Binding-site contacts:
Ligand atom C2 contacts residue ASN1071 of chain 1.A at 2.5 Å.
Ligand atom C5 contacts residue ASN1071 of chain 1.A at 3.7 Å.
Ligand atom C5 contacts residue ALA703 of chain 1.A at 4.3 Å (hydrophobic).
Ligand atom C6 contacts residue ALA703 of chain 1.A at 3.6 Å (hydrophobic).
Ligand atom C3 contacts residue ASN1071 of chain 1.A at 3.8 Å.
Ligand atom O5 contacts residue ASN1071 of chain 1.A at 2.4 Å (h-bond).
Ligand atom C7 contacts residue ASN1071 of chain 1.A at 3.3 Å.
Ligand atom O3 contacts residue ALA703 of chain 1.A at 4.5 Å.
Ligand atom C4 contacts residue ASN1071 of chain 1.A at 4.3 Å.
Ligand atom O5 contacts residue GLN892 of chain 1.B at 4.2 Å.
Ligand atom O6 contacts residue ALA703 of chain 1.A at 4.1 Å.
Ligand atom N2 contacts residue ASN1071 of chain 1.A at 2.8 Å (h-bond).
Ligand atom O5 contacts residue ALA703 of chain 1.A at 4.0 Å.
Ligand atom O7 contacts residue ASN1071 of chain 1.A at 3.5 Å (h-bond).
Ligand atom O6 contacts residue ASN1071 of chain 1.A at 4.0 Å.
Ligand atom C1 contacts residue ASN1071 of chain 1.A at 1.4 Å.
Ligand atom C8 contacts residue ASN1071 of chain 1.A at 4.3 Å.

The protein below binds the small molecule below.
Small molecule (SMILES): CC(=O)N[C@H]1[C@H](O[C@H]2[C@H](O)[C@@H](NC(C)=O)CO[C@@H]2CO)O[C@H](CO)[C@@H](O)[C@@H]1O

Sequence of chain 1.A:
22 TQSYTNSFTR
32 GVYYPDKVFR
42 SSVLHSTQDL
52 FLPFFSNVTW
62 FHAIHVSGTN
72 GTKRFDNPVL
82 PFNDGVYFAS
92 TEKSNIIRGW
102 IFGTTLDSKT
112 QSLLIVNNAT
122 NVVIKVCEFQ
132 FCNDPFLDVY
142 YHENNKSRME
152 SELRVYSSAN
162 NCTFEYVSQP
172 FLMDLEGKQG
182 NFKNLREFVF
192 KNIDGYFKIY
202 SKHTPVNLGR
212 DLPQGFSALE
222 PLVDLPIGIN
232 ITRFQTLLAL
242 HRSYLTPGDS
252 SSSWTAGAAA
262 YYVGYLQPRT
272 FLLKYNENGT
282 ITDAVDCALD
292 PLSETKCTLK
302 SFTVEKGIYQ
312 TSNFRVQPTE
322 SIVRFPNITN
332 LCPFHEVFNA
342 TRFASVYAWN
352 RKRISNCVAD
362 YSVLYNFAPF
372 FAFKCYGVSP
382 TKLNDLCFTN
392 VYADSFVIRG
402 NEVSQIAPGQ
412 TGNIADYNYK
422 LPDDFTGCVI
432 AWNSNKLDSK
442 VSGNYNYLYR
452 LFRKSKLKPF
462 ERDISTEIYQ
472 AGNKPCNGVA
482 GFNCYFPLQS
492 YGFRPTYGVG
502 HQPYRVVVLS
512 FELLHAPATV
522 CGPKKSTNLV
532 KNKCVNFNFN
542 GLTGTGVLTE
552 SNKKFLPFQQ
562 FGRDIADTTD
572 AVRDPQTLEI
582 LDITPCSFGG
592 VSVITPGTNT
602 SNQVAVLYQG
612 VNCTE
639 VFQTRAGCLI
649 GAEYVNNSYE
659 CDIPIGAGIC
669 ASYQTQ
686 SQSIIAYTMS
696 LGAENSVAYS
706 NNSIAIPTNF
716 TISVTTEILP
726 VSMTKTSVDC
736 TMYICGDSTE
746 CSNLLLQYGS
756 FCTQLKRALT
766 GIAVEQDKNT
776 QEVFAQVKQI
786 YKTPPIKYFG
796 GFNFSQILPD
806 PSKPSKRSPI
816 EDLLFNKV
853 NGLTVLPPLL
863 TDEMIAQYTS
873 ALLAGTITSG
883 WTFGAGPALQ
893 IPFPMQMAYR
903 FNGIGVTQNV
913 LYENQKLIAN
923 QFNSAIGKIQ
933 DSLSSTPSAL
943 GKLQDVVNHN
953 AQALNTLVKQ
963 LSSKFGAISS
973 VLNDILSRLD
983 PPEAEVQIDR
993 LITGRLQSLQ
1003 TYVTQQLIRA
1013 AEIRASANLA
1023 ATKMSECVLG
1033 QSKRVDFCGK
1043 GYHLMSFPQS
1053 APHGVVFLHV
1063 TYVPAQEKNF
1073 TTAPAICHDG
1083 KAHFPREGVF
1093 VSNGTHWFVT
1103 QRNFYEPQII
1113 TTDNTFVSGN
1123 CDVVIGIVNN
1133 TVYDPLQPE

Sequence of chain 1.B:
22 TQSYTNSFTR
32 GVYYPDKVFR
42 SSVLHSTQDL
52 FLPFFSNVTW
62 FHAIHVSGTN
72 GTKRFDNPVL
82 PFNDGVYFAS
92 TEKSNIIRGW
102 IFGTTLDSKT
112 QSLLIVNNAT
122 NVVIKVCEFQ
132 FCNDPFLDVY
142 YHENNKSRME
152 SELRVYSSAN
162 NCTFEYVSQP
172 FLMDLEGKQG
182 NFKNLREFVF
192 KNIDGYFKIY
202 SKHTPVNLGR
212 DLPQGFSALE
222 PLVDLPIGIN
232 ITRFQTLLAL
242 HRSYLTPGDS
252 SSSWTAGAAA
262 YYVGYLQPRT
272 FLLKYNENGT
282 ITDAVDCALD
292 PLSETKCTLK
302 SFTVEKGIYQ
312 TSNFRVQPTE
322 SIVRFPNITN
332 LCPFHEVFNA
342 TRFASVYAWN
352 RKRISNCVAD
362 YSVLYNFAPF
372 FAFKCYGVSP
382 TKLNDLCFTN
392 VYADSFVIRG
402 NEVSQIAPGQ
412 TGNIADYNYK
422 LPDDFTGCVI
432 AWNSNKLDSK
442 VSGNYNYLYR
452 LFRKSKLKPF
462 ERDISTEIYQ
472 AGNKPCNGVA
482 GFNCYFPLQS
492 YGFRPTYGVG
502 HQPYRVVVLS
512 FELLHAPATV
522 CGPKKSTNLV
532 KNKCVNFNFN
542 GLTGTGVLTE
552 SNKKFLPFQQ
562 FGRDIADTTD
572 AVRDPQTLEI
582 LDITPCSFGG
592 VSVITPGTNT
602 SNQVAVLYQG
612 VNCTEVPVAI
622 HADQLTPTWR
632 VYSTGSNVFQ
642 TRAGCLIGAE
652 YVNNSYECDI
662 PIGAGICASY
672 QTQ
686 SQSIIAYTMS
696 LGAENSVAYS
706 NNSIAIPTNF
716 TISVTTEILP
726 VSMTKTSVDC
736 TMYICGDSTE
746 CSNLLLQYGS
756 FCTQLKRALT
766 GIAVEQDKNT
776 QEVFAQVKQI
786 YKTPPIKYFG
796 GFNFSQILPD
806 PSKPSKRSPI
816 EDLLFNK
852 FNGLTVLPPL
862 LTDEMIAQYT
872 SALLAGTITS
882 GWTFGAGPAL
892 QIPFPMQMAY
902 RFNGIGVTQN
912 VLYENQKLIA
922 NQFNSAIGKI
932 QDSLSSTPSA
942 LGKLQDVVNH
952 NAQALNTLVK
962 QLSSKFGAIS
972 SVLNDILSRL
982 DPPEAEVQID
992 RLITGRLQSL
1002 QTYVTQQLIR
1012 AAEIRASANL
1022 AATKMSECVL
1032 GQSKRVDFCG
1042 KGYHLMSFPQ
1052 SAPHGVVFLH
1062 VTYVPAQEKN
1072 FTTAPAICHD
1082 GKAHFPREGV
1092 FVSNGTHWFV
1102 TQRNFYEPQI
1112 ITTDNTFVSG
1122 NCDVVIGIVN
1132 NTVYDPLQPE